This small molecule binds to this protein.
Small molecule (SMILES): N#Cc1ccc2cc[nH]c2c1

Sequence of chain 1.B:
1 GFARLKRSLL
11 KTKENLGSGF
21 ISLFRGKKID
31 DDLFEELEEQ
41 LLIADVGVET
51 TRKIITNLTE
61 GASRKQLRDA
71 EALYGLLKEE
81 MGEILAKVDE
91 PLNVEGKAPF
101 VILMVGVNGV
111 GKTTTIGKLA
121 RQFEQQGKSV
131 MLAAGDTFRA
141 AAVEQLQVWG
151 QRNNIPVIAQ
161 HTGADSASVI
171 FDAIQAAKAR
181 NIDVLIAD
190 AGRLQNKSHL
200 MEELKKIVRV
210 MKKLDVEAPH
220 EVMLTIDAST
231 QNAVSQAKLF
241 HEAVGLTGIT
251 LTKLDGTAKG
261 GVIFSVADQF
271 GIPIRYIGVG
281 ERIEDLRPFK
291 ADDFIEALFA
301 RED

Binding-site contacts:
Ligand atom CAB contacts residue SER168 of chain 1.B at 2.9 Å.
Ligand atom NAI contacts residue VAL209 of chain 1.B at 3.9 Å.
Ligand atom NAA contacts residue PHE171 of chain 1.B at 4.5 Å.
Ligand atom CAK contacts residue LYS212 of chain 1.B at 3.6 Å.
Ligand atom CAC contacts residue PHE171 of chain 1.B at 3.7 Å (hydrophobic).
Ligand atom CAG contacts residue PHE171 of chain 1.B at 4.5 Å (hydrophobic).
Ligand atom NAA contacts residue ASP172 of chain 1.B at 2.8 Å (salt-bridge).
Ligand atom CAB contacts residue PHE171 of chain 1.B at 4.0 Å (hydrophobic).
Ligand atom CAH contacts residue PHE171 of chain 1.B at 4.2 Å (hydrophobic).
Ligand atom CAJ contacts residue VAL209 of chain 1.B at 4.1 Å (hydrophobic).
Ligand atom NAA contacts residue SER168 of chain 1.B at 2.5 Å (h-bond).
Ligand atom CAF contacts residue PHE171 of chain 1.B at 4.4 Å (hydrophobic).
Ligand atom NAA contacts residue GLN160 of chain 1.B at 4.3 Å.
Ligand atom CAC contacts residue SER168 of chain 1.B at 3.9 Å.
Ligand atom CAB contacts residue ASP172 of chain 1.B at 3.3 Å.
Ligand atom CAE contacts residue PHE171 of chain 1.B at 3.8 Å (hydrophobic).
Ligand atom CAJ contacts residue LYS212 of chain 1.B at 3.4 Å.
Ligand atom CAD contacts residue PHE171 of chain 1.B at 3.5 Å (hydrophobic).
Ligand atom CAH contacts residue SER168 of chain 1.B at 3.8 Å.
Ligand atom CAG contacts residue VAL209 of chain 1.B at 4.3 Å (hydrophobic).
Ligand atom CAC contacts residue ASP172 of chain 1.B at 4.3 Å.